The protein below binds the small molecule below.
Small molecule (SMILES): Cc1ccc(C(=O)Nc2ccc(S(=O)(=O)O)c3cccc(S(=O)(=O)O)c23)cc1NC(=O)c1cccc([N+](=O)[O-])c1

Binding-site contacts:
Ligand atom CBB contacts residue ARG392 of chain 1.F at 3.4 Å.
Ligand atom CAP contacts residue TYR341 of chain 1.F at 3.5 Å (hydrophobic).
Ligand atom OAF contacts residue LEU169 of chain 1.F at 3.5 Å.
Ligand atom CAL contacts residue TYR341 of chain 1.F at 3.7 Å (hydrophobic).
Ligand atom OAK contacts residue MET221 of chain 1.F at 4.0 Å.
Ligand atom OAE contacts residue LYS419 of chain 1.F at 2.9 Å (salt-bridge).
Ligand atom CAV contacts residue ARG392 of chain 1.F at 3.0 Å.
Ligand atom CBA contacts residue ARG392 of chain 1.F at 3.5 Å.
Ligand atom CBI contacts residue GLN414 of chain 1.F at 3.8 Å.
Ligand atom CAR contacts residue GLN414 of chain 1.F at 3.8 Å.
Ligand atom OAB contacts residue ARG393 of chain 1.F at 3.8 Å.
Ligand atom CAQ contacts residue ARG392 of chain 1.F at 3.4 Å.
Ligand atom CBK contacts residue LYS419 of chain 1.F at 3.8 Å.
Ligand atom CAT contacts residue GLN439 of chain 1.F at 3.9 Å.
Ligand atom SBM contacts residue GLN439 of chain 1.F at 3.9 Å.
Ligand atom OAJ contacts residue MET219 of chain 1.F at 2.8 Å (h-bond).
Ligand atom CAR contacts residue PHE29 of chain 1.F at 3.9 Å (hydrophobic).
Ligand atom CBG contacts residue LEU391 of chain 1.F at 4.0 Å (hydrophobic).
Ligand atom CAM contacts residue TRP417 of chain 1.F at 3.4 Å (hydrophobic).
Ligand atom OAG contacts residue GLN414 of chain 1.F at 3.6 Å (h-bond).
Ligand atom CAO contacts residue ARG392 of chain 1.F at 3.6 Å.
Ligand atom CBF contacts residue LYS419 of chain 1.F at 3.7 Å.
Ligand atom OAB contacts residue ARG392 of chain 1.F at 2.8 Å (salt-bridge).
Ligand atom CAS contacts residue LYS419 of chain 1.F at 3.8 Å.
Ligand atom NBL contacts residue MET219 of chain 1.F at 3.9 Å.
Ligand atom OAG contacts residue ARG392 of chain 1.F at 3.6 Å (salt-bridge).
Ligand atom OAC contacts residue ARG392 of chain 1.F at 3.3 Å (salt-bridge).
Ligand atom CAT contacts residue LYS419 of chain 1.F at 3.9 Å.
Ligand atom CAM contacts residue GLN414 of chain 1.F at 3.9 Å.
Ligand atom OAH contacts residue GLN439 of chain 1.F at 3.2 Å.
Ligand atom CAU contacts residue TRP417 of chain 1.F at 3.6 Å (hydrophobic).
Ligand atom NBL contacts residue LEU391 of chain 1.F at 3.7 Å.
Ligand atom OAK contacts residue MET219 of chain 1.F at 3.9 Å.
Ligand atom OAK contacts residue LEU391 of chain 1.F at 3.8 Å.
Ligand atom OAE contacts residue THR418 of chain 1.F at 3.3 Å.
Ligand atom CBD contacts residue ARG392 of chain 1.F at 3.1 Å.
Ligand atom CBE contacts residue ARG392 of chain 1.F at 3.5 Å.
Ligand atom CAA contacts residue ARG392 of chain 1.F at 3.8 Å.
Ligand atom OAD contacts residue GLN439 of chain 1.F at 3.6 Å.
Ligand atom CAZ contacts residue ARG392 of chain 1.F at 3.8 Å.

Sequence of chain 1.F:
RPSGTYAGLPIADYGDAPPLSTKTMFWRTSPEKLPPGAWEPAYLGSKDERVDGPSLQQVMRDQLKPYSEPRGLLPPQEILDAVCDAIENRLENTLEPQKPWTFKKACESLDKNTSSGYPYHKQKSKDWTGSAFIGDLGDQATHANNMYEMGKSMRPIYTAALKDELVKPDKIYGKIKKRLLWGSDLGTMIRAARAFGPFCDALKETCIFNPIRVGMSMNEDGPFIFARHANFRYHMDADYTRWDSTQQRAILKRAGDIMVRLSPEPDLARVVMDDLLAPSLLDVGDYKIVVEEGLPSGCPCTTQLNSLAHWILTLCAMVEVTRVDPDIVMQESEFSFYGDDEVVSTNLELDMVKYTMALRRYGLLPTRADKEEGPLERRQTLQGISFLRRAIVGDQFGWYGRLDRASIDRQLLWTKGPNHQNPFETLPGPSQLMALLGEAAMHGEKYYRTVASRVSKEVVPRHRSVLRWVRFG